Binding-site contacts:
Ligand atom C11 contacts residue LEU326 of chain 1.A at 3.8 Å (hydrophobic).
Ligand atom C07 contacts residue PHE289 of chain 1.A at 3.6 Å (hydrophobic).
Ligand atom C11 contacts residue GLU116 of chain 1.A at 3.9 Å.
Ligand atom C19 contacts residue GLY220 of chain 1.A at 3.6 Å.
Ligand atom C06 contacts residue LEU198 of chain 1.A at 3.8 Å (hydrophobic).
Ligand atom C05 contacts residue HIS217 of chain 1.A at 3.9 Å.
Ligand atom C12 contacts residue SER214 of chain 1.A at 3.6 Å.
Ligand atom C14 contacts residue PHE289 of chain 1.A at 3.9 Å (hydrophobic).
Ligand atom C08 contacts residue LEU198 of chain 1.A at 3.6 Å (hydrophobic).
Ligand atom O01 contacts residue TYR325 of chain 1.A at 4.0 Å.
Ligand atom C07 contacts residue TYR325 of chain 1.A at 3.6 Å (hydrophobic).
Ligand atom C19 contacts residue ASN221 of chain 1.A at 3.7 Å.
Ligand atom C21 contacts residue TYR318 of chain 1.A at 3.6 Å (hydrophobic).
Ligand atom C05 contacts residue GLU116 of chain 1.A at 3.5 Å.
Ligand atom O03 contacts residue MET196 of chain 1.A at 3.9 Å.
Ligand atom C07 contacts residue HIS217 of chain 1.A at 3.8 Å.
Ligand atom C21 contacts residue TYR325 of chain 1.A at 3.9 Å (hydrophobic).
Ligand atom C08 contacts residue AKG1 of chain 1.L at 3.3 Å.
Ligand atom O02 contacts residue LEU107 of chain 1.A at 3.7 Å.
Ligand atom C10 contacts residue PHE103 of chain 1.A at 3.7 Å (hydrophobic).
Ligand atom O03 contacts residue PHE289 of chain 1.A at 3.7 Å.
Ligand atom C07 contacts residue AKG1 of chain 1.L at 3.4 Å.
Ligand atom C17 contacts residue TYR318 of chain 1.A at 4.0 Å (hydrophobic).
Ligand atom C05 contacts residue TYR325 of chain 1.A at 3.6 Å (hydrophobic).
Ligand atom C08 contacts residue PHE289 of chain 1.A at 3.2 Å (hydrophobic).
Ligand atom C19 contacts residue TYR325 of chain 1.A at 3.9 Å (hydrophobic).
Ligand atom C12 contacts residue AKG1 of chain 1.L at 3.6 Å.
Ligand atom O02 contacts residue PHE103 of chain 1.A at 3.4 Å.
Ligand atom C12 contacts residue HIS217 of chain 1.A at 3.7 Å.
Ligand atom C07 contacts residue ASP219 of chain 1.A at 3.8 Å.
Ligand atom C09 contacts residue TYR325 of chain 1.A at 3.4 Å (hydrophobic).
Ligand atom N04 contacts residue GLU116 of chain 1.A at 2.7 Å (salt-bridge).
Ligand atom C10 contacts residue GLU116 of chain 1.A at 3.5 Å.
Ligand atom C17 contacts residue ASN221 of chain 1.A at 3.7 Å.
Ligand atom C12 contacts residue GLU116 of chain 1.A at 3.2 Å.
Ligand atom C19 contacts residue TYR318 of chain 1.A at 3.2 Å (hydrophobic).
Ligand atom C09 contacts residue GLU116 of chain 1.A at 3.4 Å.
Ligand atom C16 contacts residue LEU107 of chain 1.A at 3.9 Å (hydrophobic).
Ligand atom C06 contacts residue GLU116 of chain 1.A at 3.5 Å.
Ligand atom C17 contacts residue TYR325 of chain 1.A at 3.9 Å (hydrophobic).

Sequence of chain 1.A:
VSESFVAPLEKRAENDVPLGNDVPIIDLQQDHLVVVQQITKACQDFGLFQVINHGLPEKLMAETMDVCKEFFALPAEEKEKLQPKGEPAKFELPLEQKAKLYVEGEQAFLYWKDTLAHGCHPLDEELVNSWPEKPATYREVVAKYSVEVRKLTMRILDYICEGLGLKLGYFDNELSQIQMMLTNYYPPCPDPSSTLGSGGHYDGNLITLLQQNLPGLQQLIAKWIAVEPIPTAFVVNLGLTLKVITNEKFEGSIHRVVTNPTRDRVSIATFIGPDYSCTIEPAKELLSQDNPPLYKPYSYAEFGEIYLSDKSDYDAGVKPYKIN

A small-molecule ligand and the protein it binds are described below.
Small molecule (SMILES): CN1[C@@H]2CC[C@H]1CC(OC(=O)[C@H](CO)c1ccccc1)C2